Sequence of chain 2.A:
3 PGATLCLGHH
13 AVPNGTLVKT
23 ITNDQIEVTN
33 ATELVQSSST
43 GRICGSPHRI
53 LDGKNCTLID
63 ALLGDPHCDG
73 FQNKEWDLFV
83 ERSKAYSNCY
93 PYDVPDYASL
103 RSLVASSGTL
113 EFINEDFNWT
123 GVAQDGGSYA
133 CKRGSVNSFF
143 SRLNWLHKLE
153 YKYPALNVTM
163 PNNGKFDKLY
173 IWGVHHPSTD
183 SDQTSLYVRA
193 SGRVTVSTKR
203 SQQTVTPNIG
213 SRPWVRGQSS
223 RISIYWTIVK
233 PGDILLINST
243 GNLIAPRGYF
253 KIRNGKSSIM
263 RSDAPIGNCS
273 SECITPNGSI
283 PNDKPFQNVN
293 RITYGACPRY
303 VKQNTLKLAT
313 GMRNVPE

A protein and the small-molecule ligand that binds it are described below.
Small molecule (SMILES): CC(=O)N[C@@H]1[C@@H](O)[C@H](O)[C@@H](CO)O[C@H]1O

Binding-site contacts:
Ligand atom O6 contacts residue TYR88 of chain 2.A at 4.3 Å.
Ligand atom C4 contacts residue ASN57 of chain 2.A at 4.2 Å.
Ligand atom C1 contacts residue ASN57 of chain 2.A at 1.4 Å.
Ligand atom N2 contacts residue ASN57 of chain 2.A at 2.8 Å (h-bond).
Ligand atom C3 contacts residue ASN57 of chain 2.A at 3.8 Å.
Ligand atom C7 contacts residue ASN57 of chain 2.A at 3.7 Å.
Ligand atom C5 contacts residue ASN57 of chain 2.A at 3.6 Å.
Ligand atom O5 contacts residue TYR88 of chain 2.A at 3.8 Å.
Ligand atom C1 contacts residue TYR88 of chain 2.A at 4.3 Å (hydrophobic).
Ligand atom C8 contacts residue LYS56 of chain 2.A at 3.6 Å.
Ligand atom O5 contacts residue ASN57 of chain 2.A at 2.3 Å (h-bond).
Ligand atom C2 contacts residue ASN57 of chain 2.A at 2.4 Å.
Ligand atom O7 contacts residue ASN57 of chain 2.A at 4.2 Å.